Sequence of chain 1.A:
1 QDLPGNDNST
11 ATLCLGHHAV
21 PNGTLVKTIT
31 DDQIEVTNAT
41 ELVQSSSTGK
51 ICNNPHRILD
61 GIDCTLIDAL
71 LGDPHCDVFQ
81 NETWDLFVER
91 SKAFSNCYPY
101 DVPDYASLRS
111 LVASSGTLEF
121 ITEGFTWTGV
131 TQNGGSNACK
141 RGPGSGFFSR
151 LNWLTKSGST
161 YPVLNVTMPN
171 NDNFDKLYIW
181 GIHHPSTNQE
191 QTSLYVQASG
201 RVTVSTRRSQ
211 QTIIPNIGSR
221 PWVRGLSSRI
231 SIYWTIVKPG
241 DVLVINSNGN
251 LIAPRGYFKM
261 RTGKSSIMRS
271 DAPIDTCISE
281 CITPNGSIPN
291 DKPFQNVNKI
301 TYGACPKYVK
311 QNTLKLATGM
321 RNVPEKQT

A small-molecule ligand and the protein it binds are described below.
Small molecule (SMILES): CC(=O)N[C@@H]1[C@@H](O)[C@H](O)[C@@H](CO)O[C@H]1O

Binding-site contacts:
Ligand atom C8 contacts residue ASN285 of chain 1.A at 4.5 Å.
Ligand atom C1 contacts residue ASN285 of chain 1.A at 1.4 Å.
Ligand atom C4 contacts residue ASN285 of chain 1.A at 4.1 Å.
Ligand atom C1 contacts residue VAL297 of chain 1.A at 3.5 Å (hydrophobic).
Ligand atom C2 contacts residue VAL297 of chain 1.A at 3.9 Å (hydrophobic).
Ligand atom C8 contacts residue VAL297 of chain 1.A at 4.0 Å (hydrophobic).
Ligand atom C7 contacts residue VAL297 of chain 1.A at 4.0 Å (hydrophobic).
Ligand atom N2 contacts residue VAL297 of chain 1.A at 3.4 Å (h-bond).
Ligand atom C8 contacts residue SER45 of chain 1.A at 3.6 Å.
Ligand atom O5 contacts residue ASN298 of chain 1.A at 3.8 Å.
Ligand atom C7 contacts residue ASN285 of chain 1.A at 3.1 Å.
Ligand atom C3 contacts residue VAL297 of chain 1.A at 4.2 Å (hydrophobic).
Ligand atom O5 contacts residue ASN285 of chain 1.A at 2.3 Å (h-bond).
Ligand atom C1 contacts residue ASN298 of chain 1.A at 4.2 Å.
Ligand atom C5 contacts residue ASN298 of chain 1.A at 4.0 Å.
Ligand atom O7 contacts residue ASN285 of chain 1.A at 2.7 Å (h-bond).
Ligand atom C3 contacts residue ASN285 of chain 1.A at 3.8 Å.
Ligand atom N2 contacts residue ASN285 of chain 1.A at 3.0 Å (h-bond).
Ligand atom C2 contacts residue ASN285 of chain 1.A at 2.5 Å.
Ligand atom C6 contacts residue ASN298 of chain 1.A at 4.2 Å.
Ligand atom O7 contacts residue VAL297 of chain 1.A at 4.2 Å.
Ligand atom C5 contacts residue ASN285 of chain 1.A at 3.6 Å.
Ligand atom O6 contacts residue ASN285 of chain 1.A at 4.4 Å.
Ligand atom C8 contacts residue SER46 of chain 1.A at 4.3 Å.